Binding-site contacts:
Ligand atom C8 contacts residue ALA243 of chain 1.A at 4.2 Å (hydrophobic).
Ligand atom C4 contacts residue ASN204 of chain 1.A at 4.2 Å.
Ligand atom N2 contacts residue ASN204 of chain 1.A at 2.8 Å (h-bond).
Ligand atom C3 contacts residue LYS75 of chain 1.A at 4.0 Å.
Ligand atom O3 contacts residue SER77 of chain 1.A at 4.1 Å.
Ligand atom O6 contacts residue GLU209 of chain 1.A at 4.2 Å.
Ligand atom O4 contacts residue LYS75 of chain 1.A at 3.1 Å (salt-bridge).
Ligand atom C3 contacts residue ASN204 of chain 1.A at 3.7 Å.
Ligand atom O7 contacts residue TRP208 of chain 1.A at 3.5 Å.
Ligand atom C8 contacts residue GLN244 of chain 1.A at 3.9 Å.
Ligand atom O5 contacts residue ASP205 of chain 1.A at 3.4 Å (salt-bridge).
Ligand atom O2 contacts residue LYS75 of chain 1.A at 2.6 Å (salt-bridge).
Ligand atom C7 contacts residue TRP208 of chain 1.A at 3.8 Å (hydrophobic).
Ligand atom C8 contacts residue GLU214 of chain 1.A at 4.1 Å.
Ligand atom O7 contacts residue ASN204 of chain 1.A at 3.7 Å.
Ligand atom C6 contacts residue TRP208 of chain 1.A at 3.7 Å (hydrophobic).
Ligand atom O5 contacts residue TRP208 of chain 1.A at 3.8 Å.
Ligand atom O6 contacts residue SER80 of chain 1.A at 3.8 Å.
Ligand atom C8 contacts residue TRP208 of chain 1.A at 3.3 Å (hydrophobic).
Ligand atom C5 contacts residue LYS75 of chain 1.A at 4.3 Å.
Ligand atom C7 contacts residue ASN204 of chain 1.A at 3.4 Å.
Ligand atom C1 contacts residue LYS75 of chain 1.A at 3.9 Å.
Ligand atom C2 contacts residue ASN204 of chain 1.A at 2.4 Å.
Ligand atom C8 contacts residue LEU93 of chain 1.A at 3.9 Å (hydrophobic).
Ligand atom C5 contacts residue ASN204 of chain 1.A at 3.7 Å.
Ligand atom C6 contacts residue ASP205 of chain 1.A at 3.9 Å.
Ligand atom C2 contacts residue LYS75 of chain 1.A at 3.6 Å.
Ligand atom C5 contacts residue ASP205 of chain 1.A at 4.2 Å.
Ligand atom C1 contacts residue ASN204 of chain 1.A at 1.4 Å.
Ligand atom C8 contacts residue ARG225 of chain 1.A at 3.6 Å.
Ligand atom C5 contacts residue TRP208 of chain 1.A at 3.6 Å (hydrophobic).
Ligand atom O2 contacts residue SER77 of chain 1.A at 3.9 Å.
Ligand atom O6 contacts residue LYS75 of chain 1.A at 3.9 Å.
Ligand atom O7 contacts residue ARG225 of chain 1.A at 4.3 Å.
Ligand atom C1 contacts residue ASP205 of chain 1.A at 4.0 Å.
Ligand atom O6 contacts residue ASP205 of chain 1.A at 2.7 Å (salt-bridge).
Ligand atom C1 contacts residue TRP208 of chain 1.A at 3.7 Å (hydrophobic).
Ligand atom O3 contacts residue LYS75 of chain 1.A at 4.2 Å.
Ligand atom O5 contacts residue ASN204 of chain 1.A at 2.4 Å (h-bond).
Ligand atom C4 contacts residue LYS75 of chain 1.A at 4.1 Å.

Sequence of chain 1.A:
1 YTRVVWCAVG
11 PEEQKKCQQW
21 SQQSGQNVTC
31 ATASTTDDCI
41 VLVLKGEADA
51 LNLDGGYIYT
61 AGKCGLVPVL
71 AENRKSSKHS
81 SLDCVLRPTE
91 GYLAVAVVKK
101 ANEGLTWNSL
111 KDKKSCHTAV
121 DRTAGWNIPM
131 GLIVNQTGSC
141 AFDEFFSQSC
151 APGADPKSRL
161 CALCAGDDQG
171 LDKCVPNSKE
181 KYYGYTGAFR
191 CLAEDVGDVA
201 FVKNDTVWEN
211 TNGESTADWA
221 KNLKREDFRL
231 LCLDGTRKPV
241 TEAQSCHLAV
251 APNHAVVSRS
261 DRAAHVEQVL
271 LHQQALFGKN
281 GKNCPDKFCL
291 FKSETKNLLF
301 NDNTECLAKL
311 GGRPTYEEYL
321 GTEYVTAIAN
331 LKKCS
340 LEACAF

The small molecule below binds the protein below.
Small molecule (SMILES): CC(=O)N[C@H]1[C@H](O[C@H]2[C@H](O)[C@@H](NC(C)=O)CO[C@@H]2CO)O[C@H](CO)[C@@H](O[C@@H]2O[C@H](CO)[C@@H](O[C@@H]3O[C@H](CO)[C@@H](O[C@H]4O[C@H](CO)[C@@H](O[C@@H]5O[C@H](CO)[C@@H](O)[C@H](O)[C@@H]5O)[C@H](O)[C@@H]4O)[C@H](O)[C@@H]3O)[C@H](O)[C@@H]2O)[C@@H]1O